Binding-site contacts:
Ligand atom C8 contacts residue CYS206 of chain 1.E at 3.8 Å (hydrophobic).
Ligand atom C5 contacts residue ASN131 of chain 1.F at 3.8 Å.
Ligand atom C7 contacts residue ASN131 of chain 1.F at 3.3 Å.
Ligand atom N2 contacts residue ASN131 of chain 1.F at 3.0 Å (h-bond).
Ligand atom O5 contacts residue ASN131 of chain 1.F at 2.5 Å (h-bond).
Ligand atom C1 contacts residue ASN131 of chain 1.F at 1.5 Å.
Ligand atom C4 contacts residue ASN131 of chain 1.F at 4.4 Å.
Ligand atom O7 contacts residue ASN131 of chain 1.F at 3.4 Å (h-bond).
Ligand atom C2 contacts residue ASN131 of chain 1.F at 2.5 Å.
Ligand atom C3 contacts residue ASN131 of chain 1.F at 3.9 Å.
Ligand atom C8 contacts residue ASN131 of chain 1.F at 3.8 Å.

This small molecule binds to this protein.
Small molecule (SMILES): CC(=O)N[C@@H]1[C@@H](O)[C@H](O)[C@@H](CO)O[C@H]1O

Sequence of chain 1.E:
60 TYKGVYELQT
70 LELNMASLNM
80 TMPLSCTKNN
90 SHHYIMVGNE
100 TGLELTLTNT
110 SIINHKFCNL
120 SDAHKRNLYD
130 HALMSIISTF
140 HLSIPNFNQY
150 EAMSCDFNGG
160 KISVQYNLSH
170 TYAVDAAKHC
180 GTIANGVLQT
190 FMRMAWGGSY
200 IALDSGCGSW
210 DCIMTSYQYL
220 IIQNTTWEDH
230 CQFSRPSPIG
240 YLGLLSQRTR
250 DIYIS

Sequence of chain 1.F:
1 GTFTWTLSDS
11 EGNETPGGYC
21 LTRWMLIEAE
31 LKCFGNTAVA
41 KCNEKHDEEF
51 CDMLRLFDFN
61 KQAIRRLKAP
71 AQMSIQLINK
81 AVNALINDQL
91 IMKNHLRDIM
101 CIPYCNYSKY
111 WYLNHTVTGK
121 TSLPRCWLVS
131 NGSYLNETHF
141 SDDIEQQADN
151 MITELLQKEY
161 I